Sequence of chain 1.U:
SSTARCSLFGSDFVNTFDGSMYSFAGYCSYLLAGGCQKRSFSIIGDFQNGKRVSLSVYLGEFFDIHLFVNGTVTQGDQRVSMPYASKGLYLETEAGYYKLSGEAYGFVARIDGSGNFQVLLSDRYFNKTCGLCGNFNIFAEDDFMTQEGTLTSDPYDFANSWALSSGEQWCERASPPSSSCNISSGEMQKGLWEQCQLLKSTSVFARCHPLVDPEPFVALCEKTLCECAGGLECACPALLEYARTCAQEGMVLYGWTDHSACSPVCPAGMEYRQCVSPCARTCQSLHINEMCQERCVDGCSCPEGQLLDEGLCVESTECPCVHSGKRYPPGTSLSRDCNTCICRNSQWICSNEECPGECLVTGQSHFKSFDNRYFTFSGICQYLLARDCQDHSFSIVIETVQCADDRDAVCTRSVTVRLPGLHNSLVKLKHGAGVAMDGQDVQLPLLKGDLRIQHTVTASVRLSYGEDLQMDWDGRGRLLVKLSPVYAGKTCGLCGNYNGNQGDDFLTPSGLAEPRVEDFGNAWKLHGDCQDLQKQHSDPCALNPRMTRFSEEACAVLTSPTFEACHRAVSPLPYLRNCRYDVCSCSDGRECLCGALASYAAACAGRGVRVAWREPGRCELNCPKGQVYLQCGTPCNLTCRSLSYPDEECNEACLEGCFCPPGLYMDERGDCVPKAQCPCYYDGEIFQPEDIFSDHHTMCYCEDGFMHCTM

This protein binds this small molecule.
Small molecule (SMILES): CC(=O)N[C@@H]1[C@@H](O)[C@H](O)[C@@H](CO)O[C@H]1O

Binding-site contacts:
Ligand atom C4 contacts residue ASN77 of chain 1.U at 4.2 Å.
Ligand atom N2 contacts residue ASN77 of chain 1.U at 2.9 Å (h-bond).
Ligand atom C5 contacts residue THR79 of chain 1.U at 4.2 Å.
Ligand atom O7 contacts residue ASN77 of chain 1.U at 3.1 Å (h-bond).
Ligand atom O5 contacts residue ASN77 of chain 1.U at 2.4 Å (h-bond).
Ligand atom C7 contacts residue ASN77 of chain 1.U at 3.1 Å.
Ligand atom C1 contacts residue ASN77 of chain 1.U at 1.4 Å.
Ligand atom C8 contacts residue ASN77 of chain 1.U at 4.3 Å.
Ligand atom O7 contacts residue VAL60 of chain 1.U at 4.0 Å.
Ligand atom C5 contacts residue ASN77 of chain 1.U at 3.6 Å.
Ligand atom C6 contacts residue THR79 of chain 1.U at 3.6 Å.
Ligand atom O7 contacts residue PHE75 of chain 1.U at 3.4 Å.
Ligand atom C1 contacts residue PHE75 of chain 1.U at 4.2 Å (hydrophobic).
Ligand atom C1 contacts residue THR79 of chain 1.U at 4.4 Å.
Ligand atom O6 contacts residue THR79 of chain 1.U at 3.2 Å.
Ligand atom C2 contacts residue PHE75 of chain 1.U at 4.3 Å (hydrophobic).
Ligand atom O6 contacts residue ARG86 of chain 1.U at 4.2 Å.
Ligand atom O5 contacts residue PHE75 of chain 1.U at 4.4 Å.
Ligand atom C3 contacts residue ASN77 of chain 1.U at 3.8 Å.
Ligand atom O5 contacts residue THR79 of chain 1.U at 3.5 Å (h-bond).
Ligand atom C2 contacts residue ASN77 of chain 1.U at 2.4 Å.
Ligand atom C7 contacts residue PHE75 of chain 1.U at 4.4 Å (hydrophobic).